Sequence of chain 1.B:
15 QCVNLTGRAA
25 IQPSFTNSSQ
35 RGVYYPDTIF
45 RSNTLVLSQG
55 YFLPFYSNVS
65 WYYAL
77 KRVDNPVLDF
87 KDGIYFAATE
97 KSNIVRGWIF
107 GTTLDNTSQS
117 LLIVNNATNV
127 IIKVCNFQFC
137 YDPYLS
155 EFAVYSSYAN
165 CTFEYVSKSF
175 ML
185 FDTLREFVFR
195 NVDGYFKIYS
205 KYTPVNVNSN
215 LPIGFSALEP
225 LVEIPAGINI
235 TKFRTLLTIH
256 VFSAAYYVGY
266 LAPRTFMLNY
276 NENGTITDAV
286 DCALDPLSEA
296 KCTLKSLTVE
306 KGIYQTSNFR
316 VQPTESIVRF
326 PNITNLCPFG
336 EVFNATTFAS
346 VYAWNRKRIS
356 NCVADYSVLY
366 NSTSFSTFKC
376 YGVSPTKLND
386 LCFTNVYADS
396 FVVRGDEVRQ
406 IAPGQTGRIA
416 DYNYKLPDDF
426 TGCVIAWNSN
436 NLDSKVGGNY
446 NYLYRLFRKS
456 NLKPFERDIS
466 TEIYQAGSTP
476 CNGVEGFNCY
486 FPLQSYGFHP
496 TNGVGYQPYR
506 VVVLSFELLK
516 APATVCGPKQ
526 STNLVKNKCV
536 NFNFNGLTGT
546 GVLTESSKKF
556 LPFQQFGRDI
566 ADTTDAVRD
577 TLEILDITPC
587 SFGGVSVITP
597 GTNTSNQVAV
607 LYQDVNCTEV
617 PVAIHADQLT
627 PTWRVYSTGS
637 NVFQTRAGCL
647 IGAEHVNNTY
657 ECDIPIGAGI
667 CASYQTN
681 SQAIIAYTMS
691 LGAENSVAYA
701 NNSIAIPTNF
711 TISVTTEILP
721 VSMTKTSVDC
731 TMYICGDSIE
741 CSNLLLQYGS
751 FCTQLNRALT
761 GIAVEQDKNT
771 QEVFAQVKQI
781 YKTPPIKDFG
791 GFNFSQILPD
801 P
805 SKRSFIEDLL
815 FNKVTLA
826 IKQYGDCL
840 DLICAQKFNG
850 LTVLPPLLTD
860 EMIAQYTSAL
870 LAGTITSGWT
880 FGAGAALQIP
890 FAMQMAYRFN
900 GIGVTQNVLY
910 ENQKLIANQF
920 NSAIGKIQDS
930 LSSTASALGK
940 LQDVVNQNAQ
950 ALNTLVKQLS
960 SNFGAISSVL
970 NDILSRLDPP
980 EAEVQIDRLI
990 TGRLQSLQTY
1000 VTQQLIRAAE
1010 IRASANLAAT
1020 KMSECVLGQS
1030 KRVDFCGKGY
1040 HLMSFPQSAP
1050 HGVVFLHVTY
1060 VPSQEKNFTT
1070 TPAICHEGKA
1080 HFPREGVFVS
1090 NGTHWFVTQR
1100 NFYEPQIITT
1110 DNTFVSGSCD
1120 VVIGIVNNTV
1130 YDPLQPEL

Binding-site contacts:
Ligand atom C7 contacts residue ASN1126 of chain 1.B at 3.8 Å.
Ligand atom C3 contacts residue ASN1126 of chain 1.B at 3.8 Å.
Ligand atom C2 contacts residue ASN1126 of chain 1.B at 2.4 Å.
Ligand atom O5 contacts residue ASN1126 of chain 1.B at 2.4 Å (h-bond).
Ligand atom C4 contacts residue ASN1126 of chain 1.B at 4.2 Å.
Ligand atom C1 contacts residue ASN1126 of chain 1.B at 1.4 Å.
Ligand atom O7 contacts residue ASN1126 of chain 1.B at 4.2 Å.
Ligand atom N2 contacts residue ASN1126 of chain 1.B at 2.9 Å (h-bond).
Ligand atom C8 contacts residue ILE1124 of chain 1.B at 4.4 Å (hydrophobic).
Ligand atom C5 contacts residue ASN1126 of chain 1.B at 3.7 Å.

This small molecule binds to this protein.
Small molecule (SMILES): CC(=O)N[C@@H]1[C@@H](O)[C@H](O)[C@@H](CO)O[C@H]1O